Binding-site contacts:
Ligand atom C1 contacts residue ASN370 of chain 1.B at 1.4 Å.
Ligand atom O7 contacts residue ASN370 of chain 1.B at 3.2 Å (h-bond).
Ligand atom C6 contacts residue GLU354 of chain 1.B at 4.4 Å.
Ligand atom C8 contacts residue ASN370 of chain 1.B at 4.4 Å.
Ligand atom O5 contacts residue ASN370 of chain 1.B at 2.4 Å (h-bond).
Ligand atom O7 contacts residue GLN352 of chain 1.B at 4.2 Å.
Ligand atom N2 contacts residue ASN370 of chain 1.B at 2.9 Å (h-bond).
Ligand atom O6 contacts residue GLU354 of chain 1.B at 4.5 Å.
Ligand atom C5 contacts residue ASN359 of chain 1.B at 4.2 Å.
Ligand atom O5 contacts residue ASN359 of chain 1.B at 3.0 Å (h-bond).
Ligand atom C2 contacts residue ASN370 of chain 1.B at 2.5 Å.
Ligand atom C4 contacts residue ASN370 of chain 1.B at 4.2 Å.
Ligand atom C1 contacts residue ASN359 of chain 1.B at 3.7 Å.
Ligand atom C3 contacts residue ASN370 of chain 1.B at 3.8 Å.
Ligand atom C6 contacts residue ASN359 of chain 1.B at 4.2 Å.
Ligand atom C7 contacts residue ASN370 of chain 1.B at 3.2 Å.
Ligand atom C5 contacts residue ASN370 of chain 1.B at 3.7 Å.

Sequence of chain 1.B:
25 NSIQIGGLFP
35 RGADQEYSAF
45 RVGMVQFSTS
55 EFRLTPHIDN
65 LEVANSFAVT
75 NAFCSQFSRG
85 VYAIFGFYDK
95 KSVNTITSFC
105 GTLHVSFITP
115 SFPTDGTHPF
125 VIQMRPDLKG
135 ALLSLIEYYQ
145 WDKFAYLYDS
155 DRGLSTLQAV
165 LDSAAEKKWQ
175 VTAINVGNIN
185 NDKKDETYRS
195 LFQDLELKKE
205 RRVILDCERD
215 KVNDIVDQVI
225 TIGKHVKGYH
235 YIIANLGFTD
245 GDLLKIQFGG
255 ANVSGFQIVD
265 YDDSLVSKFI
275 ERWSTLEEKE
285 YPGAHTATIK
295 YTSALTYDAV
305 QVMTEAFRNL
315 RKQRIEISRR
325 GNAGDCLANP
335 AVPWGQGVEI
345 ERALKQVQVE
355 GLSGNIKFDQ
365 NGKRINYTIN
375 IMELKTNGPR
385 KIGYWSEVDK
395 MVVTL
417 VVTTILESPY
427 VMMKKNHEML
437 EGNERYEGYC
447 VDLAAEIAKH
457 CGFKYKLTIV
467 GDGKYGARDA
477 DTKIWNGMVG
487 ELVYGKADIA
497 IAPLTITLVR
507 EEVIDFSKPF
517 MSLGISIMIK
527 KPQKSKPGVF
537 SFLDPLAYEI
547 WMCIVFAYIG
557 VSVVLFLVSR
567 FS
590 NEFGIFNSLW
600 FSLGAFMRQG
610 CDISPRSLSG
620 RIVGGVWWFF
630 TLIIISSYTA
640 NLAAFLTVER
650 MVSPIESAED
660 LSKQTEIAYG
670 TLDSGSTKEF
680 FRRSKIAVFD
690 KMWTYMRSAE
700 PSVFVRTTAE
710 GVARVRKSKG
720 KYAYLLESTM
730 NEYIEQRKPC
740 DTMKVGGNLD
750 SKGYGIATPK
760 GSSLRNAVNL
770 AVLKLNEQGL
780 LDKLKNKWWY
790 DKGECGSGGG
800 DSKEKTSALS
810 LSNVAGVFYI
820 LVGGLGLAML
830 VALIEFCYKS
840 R

The protein below binds the small molecule below.
Small molecule (SMILES): CC(=O)N[C@@H]1[C@@H](O)[C@H](O)[C@@H](CO)O[C@H]1O